A protein and the small-molecule ligand that binds it are described below.
Small molecule (SMILES): CCCc1nc(N)nc(N)c1Cc1cc(/C=C/C(=O)N2N=Cc3ccccc3C2C=C(C)C)c(OC)c(OC)c1

Sequence of chain 1.A:
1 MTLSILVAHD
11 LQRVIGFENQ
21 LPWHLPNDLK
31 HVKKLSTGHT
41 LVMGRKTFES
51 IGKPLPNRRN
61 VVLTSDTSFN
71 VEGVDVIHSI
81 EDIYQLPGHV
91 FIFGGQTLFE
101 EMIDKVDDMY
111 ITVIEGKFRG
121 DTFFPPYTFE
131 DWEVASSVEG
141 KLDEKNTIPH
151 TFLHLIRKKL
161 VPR

Binding-site contacts:
Ligand atom N35 contacts residue VAL7 of chain 1.A at 3.3 Å.
Ligand atom N35 contacts residue ASP28 of chain 1.A at 2.9 Å (salt-bridge).
Ligand atom C16 contacts residue LEU29 of chain 1.A at 3.1 Å (hydrophobic).
Ligand atom C04 contacts residue NAP1 of chain 1.C at 3.4 Å.
Ligand atom C02 contacts residue NAP1 of chain 1.C at 3.2 Å.
Ligand atom C34 contacts residue ASP28 of chain 1.A at 3.2 Å.
Ligand atom C40 contacts residue LEU29 of chain 1.A at 3.2 Å (hydrophobic).
Ligand atom C27 contacts residue ARG58 of chain 1.A at 3.4 Å.
Ligand atom C34 contacts residue VAL32 of chain 1.A at 3.4 Å (hydrophobic).
Ligand atom N01 contacts residue PHE93 of chain 1.A at 3.0 Å (h-bond).
Ligand atom C03 contacts residue NAP1 of chain 1.C at 3.4 Å.
Ligand atom N35 contacts residue ALA8 of chain 1.A at 3.5 Å (h-bond).
Ligand atom C28 contacts residue PRO56 of chain 1.A at 3.1 Å (hydrophobic).
Ligand atom C09 contacts residue SER50 of chain 1.A at 3.2 Å.
Ligand atom C22 contacts residue LEU29 of chain 1.A at 3.0 Å (hydrophobic).
Ligand atom N36 contacts residue NAP1 of chain 1.C at 3.3 Å (h-bond).
Ligand atom C15 contacts residue LEU29 of chain 1.A at 3.6 Å (hydrophobic).
Ligand atom N17 contacts residue LEU29 of chain 1.A at 3.4 Å.
Ligand atom C04 contacts residue PHE93 of chain 1.A at 3.2 Å (hydrophobic).
Ligand atom N33 contacts residue ASP28 of chain 1.A at 2.7 Å (salt-bridge).
Ligand atom C16 contacts residue LEU55 of chain 1.A at 3.5 Å (hydrophobic).
Ligand atom N17 contacts residue LEU55 of chain 1.A at 3.5 Å.
Ligand atom C14 contacts residue LEU29 of chain 1.A at 3.5 Å (hydrophobic).
Ligand atom N35 contacts residue THR112 of chain 1.A at 3.6 Å (h-bond).
Ligand atom O30 contacts residue LEU29 of chain 1.A at 3.2 Å.
Ligand atom C34 contacts residue ALA8 of chain 1.A at 3.5 Å (hydrophobic).
Ligand atom C21 contacts residue LEU29 of chain 1.A at 3.1 Å (hydrophobic).
Ligand atom N36 contacts residue LEU6 of chain 1.A at 3.5 Å (h-bond).
Ligand atom N01 contacts residue NAP1 of chain 1.C at 3.5 Å.
Ligand atom N33 contacts residue VAL32 of chain 1.A at 3.4 Å.
Ligand atom N01 contacts residue LEU6 of chain 1.A at 2.7 Å (h-bond).
Ligand atom C09 contacts residue NAP1 of chain 1.C at 3.0 Å.
Ligand atom N36 contacts residue VAL7 of chain 1.A at 3.3 Å.
Ligand atom C15 contacts residue LEU55 of chain 1.A at 3.6 Å (hydrophobic).
Ligand atom C23 contacts residue LEU29 of chain 1.A at 2.7 Å (hydrophobic).
Ligand atom C28 contacts residue LYS33 of chain 1.A at 3.5 Å.
Ligand atom C26 contacts residue ARG58 of chain 1.A at 2.7 Å.
Ligand atom C27 contacts residue PRO56 of chain 1.A at 3.1 Å (hydrophobic).
Ligand atom N18 contacts residue LEU55 of chain 1.A at 3.5 Å.
Ligand atom C31 contacts residue PHE93 of chain 1.A at 3.4 Å (hydrophobic).